Binding-site contacts:
Ligand atom N4 contacts residue ARG140 of chain 1.A at 3.3 Å (salt-bridge).
Ligand atom O42 contacts residue ARG148 of chain 1.A at 3.2 Å (salt-bridge).
Ligand atom C6 contacts residue ARG140 of chain 1.A at 3.7 Å.
Ligand atom O21 contacts residue ASN338 of chain 1.A at 3.0 Å (h-bond).
Ligand atom C4 contacts residue GLN141 of chain 1.A at 4.1 Å.
Ligand atom N2 contacts residue LEU334 of chain 1.A at 4.0 Å.
Ligand atom O22 contacts residue LEU334 of chain 1.A at 3.3 Å.
Ligand atom C2 contacts residue TRP337 of chain 1.A at 3.5 Å (hydrophobic).
Ligand atom O21 contacts residue LEU334 of chain 1.A at 3.9 Å.
Ligand atom O1 contacts residue TRP337 of chain 1.A at 3.5 Å.
Ligand atom C6 contacts residue TRP337 of chain 1.A at 3.4 Å (hydrophobic).
Ligand atom O22 contacts residue TRP337 of chain 1.A at 4.0 Å.
Ligand atom O42 contacts residue GLN141 of chain 1.A at 3.6 Å (h-bond).
Ligand atom C5 contacts residue TRP337 of chain 1.A at 3.3 Å (hydrophobic).
Ligand atom C4 contacts residue ARG140 of chain 1.A at 3.4 Å.
Ligand atom O41 contacts residue TRP337 of chain 1.A at 3.7 Å.
Ligand atom O42 contacts residue ARG140 of chain 1.A at 3.1 Å (salt-bridge).
Ligand atom N4 contacts residue ARG148 of chain 1.A at 3.7 Å.
Ligand atom O42 contacts residue SER144 of chain 1.A at 3.9 Å.
Ligand atom C3 contacts residue ARG140 of chain 1.A at 4.4 Å.
Ligand atom C1 contacts residue GLN141 of chain 1.A at 4.1 Å.
Ligand atom O1 contacts residue ARG333 of chain 1.A at 3.2 Å.
Ligand atom O42 contacts residue TRP337 of chain 1.A at 3.8 Å.
Ligand atom O41 contacts residue ARG140 of chain 1.A at 4.1 Å.
Ligand atom C6 contacts residue GLN141 of chain 1.A at 3.0 Å.
Ligand atom C3 contacts residue TRP337 of chain 1.A at 3.4 Å (hydrophobic).
Ligand atom O22 contacts residue ASN338 of chain 1.A at 4.5 Å.
Ligand atom N2 contacts residue TRP337 of chain 1.A at 3.8 Å.
Ligand atom C5 contacts residue GLN141 of chain 1.A at 3.1 Å.
Ligand atom C1 contacts residue TRP337 of chain 1.A at 3.5 Å (hydrophobic).
Ligand atom N2 contacts residue ASN338 of chain 1.A at 4.0 Å.
Ligand atom C4 contacts residue TRP337 of chain 1.A at 3.3 Å (hydrophobic).
Ligand atom N4 contacts residue TRP337 of chain 1.A at 3.4 Å.
Ligand atom C1 contacts residue ARG333 of chain 1.A at 4.3 Å.
Ligand atom O41 contacts residue ARG148 of chain 1.A at 3.4 Å (salt-bridge).
Ligand atom N4 contacts residue GLN141 of chain 1.A at 4.2 Å.
Ligand atom O22 contacts residue ARG333 of chain 1.A at 3.9 Å.
Ligand atom O21 contacts residue TRP337 of chain 1.A at 3.6 Å.
Ligand atom C5 contacts residue ARG140 of chain 1.A at 3.0 Å.

Sequence of chain 1.A:
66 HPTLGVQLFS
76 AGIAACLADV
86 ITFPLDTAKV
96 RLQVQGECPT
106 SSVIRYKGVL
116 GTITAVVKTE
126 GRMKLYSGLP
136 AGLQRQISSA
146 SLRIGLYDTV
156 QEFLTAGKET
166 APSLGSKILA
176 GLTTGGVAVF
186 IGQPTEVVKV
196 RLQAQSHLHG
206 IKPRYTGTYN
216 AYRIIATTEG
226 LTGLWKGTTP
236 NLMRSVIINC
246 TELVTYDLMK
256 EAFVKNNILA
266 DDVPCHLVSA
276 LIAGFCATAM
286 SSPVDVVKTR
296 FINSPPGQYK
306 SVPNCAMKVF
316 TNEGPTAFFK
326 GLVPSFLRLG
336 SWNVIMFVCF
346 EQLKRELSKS

This small molecule binds to this protein.
Small molecule (SMILES): O=[N+]([O-])c1ccc(O)c([N+](=O)[O-])c1